Binding-site contacts:
Ligand atom O5 contacts residue TYR88 of chain 2.A at 4.0 Å.
Ligand atom O7 contacts residue ASN57 of chain 2.A at 2.8 Å (h-bond).
Ligand atom C8 contacts residue ASN57 of chain 2.A at 4.5 Å.
Ligand atom C6 contacts residue TYR88 of chain 2.A at 4.2 Å (hydrophobic).
Ligand atom C3 contacts residue ASN57 of chain 2.A at 3.8 Å.
Ligand atom N2 contacts residue ASN57 of chain 2.A at 3.1 Å (h-bond).
Ligand atom C5 contacts residue ASN57 of chain 2.A at 3.6 Å.
Ligand atom C7 contacts residue GLU56 of chain 2.A at 4.1 Å.
Ligand atom C4 contacts residue ASN57 of chain 2.A at 4.2 Å.
Ligand atom C8 contacts residue GLU56 of chain 2.A at 3.4 Å.
Ligand atom O5 contacts residue ASN57 of chain 2.A at 2.2 Å (h-bond).
Ligand atom C1 contacts residue ASN57 of chain 2.A at 1.4 Å.
Ligand atom O6 contacts residue TYR88 of chain 2.A at 3.0 Å (h-bond).
Ligand atom O6 contacts residue ASN57 of chain 2.A at 4.5 Å.
Ligand atom C7 contacts residue ASN57 of chain 2.A at 3.2 Å.
Ligand atom C2 contacts residue ASN57 of chain 2.A at 2.5 Å.

Sequence of chain 2.A:
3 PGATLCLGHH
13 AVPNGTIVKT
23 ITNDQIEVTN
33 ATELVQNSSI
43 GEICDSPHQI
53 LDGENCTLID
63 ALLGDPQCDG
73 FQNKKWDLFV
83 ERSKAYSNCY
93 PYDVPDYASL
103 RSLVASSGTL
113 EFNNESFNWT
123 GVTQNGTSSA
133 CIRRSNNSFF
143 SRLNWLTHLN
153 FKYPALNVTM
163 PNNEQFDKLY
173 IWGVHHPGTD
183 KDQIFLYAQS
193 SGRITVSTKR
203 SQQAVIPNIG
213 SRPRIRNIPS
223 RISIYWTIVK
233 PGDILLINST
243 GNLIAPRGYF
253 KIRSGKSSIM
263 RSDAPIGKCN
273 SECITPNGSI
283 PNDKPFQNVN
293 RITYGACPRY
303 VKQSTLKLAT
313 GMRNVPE

A protein and the small-molecule ligand that binds it are described below.
Small molecule (SMILES): CC(=O)N[C@H]1[C@H](O[C@H]2[C@H](O)[C@@H](NC(C)=O)CO[C@@H]2CO)O[C@H](CO)[C@@H](O)[C@@H]1O